Sequence of chain 1.E:
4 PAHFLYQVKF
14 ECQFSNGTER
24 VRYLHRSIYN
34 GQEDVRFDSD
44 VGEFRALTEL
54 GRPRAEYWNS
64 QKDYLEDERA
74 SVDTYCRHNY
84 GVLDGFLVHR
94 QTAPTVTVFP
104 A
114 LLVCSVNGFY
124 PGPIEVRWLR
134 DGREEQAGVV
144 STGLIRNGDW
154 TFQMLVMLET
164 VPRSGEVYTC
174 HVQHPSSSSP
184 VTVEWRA

Binding-site contacts:
Ligand atom CZ contacts residue GLU71 of chain 1.E at 3.3 Å.
Ligand atom CA contacts residue ASN82 of chain 1.E at 3.5 Å.
Ligand atom CA contacts residue GLN9 of chain 1.D at 3.5 Å.
Ligand atom NE contacts residue TYR26 of chain 1.E at 2.9 Å (h-bond).
Ligand atom N contacts residue ASN69 of chain 1.D at 2.8 Å (h-bond).
Ligand atom CG contacts residue SER53 of chain 1.D at 3.4 Å.
Ligand atom O contacts residue PHE24 of chain 1.D at 3.5 Å.
Ligand atom NH1 contacts residue SER74 of chain 1.E at 3.3 Å (h-bond).
Ligand atom O contacts residue ASN62 of chain 1.D at 2.8 Å (h-bond).
Ligand atom O contacts residue VAL65 of chain 1.D at 3.4 Å.
Ligand atom CA contacts residue SER53 of chain 1.D at 3.4 Å.
Ligand atom O contacts residue TYR78 of chain 1.E at 3.2 Å.
Ligand atom OD2 contacts residue SER53 of chain 1.D at 2.8 Å (h-bond).
Ligand atom CD contacts residue TYR67 of chain 1.E at 3.3 Å (hydrophobic).
Ligand atom N contacts residue GLN9 of chain 1.D at 3.1 Å (h-bond).
Ligand atom CA contacts residue ASN69 of chain 1.D at 3.4 Å.
Ligand atom OD2 contacts residue SER30 of chain 1.E at 3.4 Å (h-bond).
Ligand atom O contacts residue PHE54 of chain 1.D at 3.3 Å.
Ligand atom O contacts residue ASN82 of chain 1.E at 2.9 Å (h-bond).
Ligand atom CD contacts residue VAL65 of chain 1.D at 3.4 Å (hydrophobic).
Ligand atom CZ contacts residue SER74 of chain 1.E at 3.2 Å.
Ligand atom O contacts residue SER53 of chain 1.D at 3.4 Å (h-bond).
Ligand atom C contacts residue PHE13 of chain 1.E at 3.5 Å (hydrophobic).
Ligand atom OE1 contacts residue MET73 of chain 1.D at 3.3 Å.
Ligand atom CD1 contacts residue THR77 of chain 1.E at 3.4 Å.
Ligand atom NH2 contacts residue GLU71 of chain 1.E at 2.7 Å (salt-bridge).
Ligand atom OD2 contacts residue TYR9 of chain 1.E at 2.3 Å (h-bond).
Ligand atom CD contacts residue TYR26 of chain 1.E at 3.3 Å (hydrophobic).
Ligand atom O contacts residue ASN69 of chain 1.D at 3.1 Å (h-bond).
Ligand atom OE1 contacts residue ARG76 of chain 1.D at 3.2 Å (salt-bridge).
Ligand atom O contacts residue GLN9 of chain 1.D at 3.1 Å (h-bond).
Ligand atom O contacts residue ALA52 of chain 1.D at 3.4 Å.
Ligand atom CG contacts residue TYR67 of chain 1.E at 3.3 Å (hydrophobic).
Ligand atom OD1 contacts residue HIS28 of chain 1.E at 2.8 Å (h-bond).
Ligand atom N contacts residue ASN82 of chain 1.E at 2.9 Å (h-bond).
Ligand atom OD1 contacts residue SER30 of chain 1.E at 3.1 Å (h-bond).
Ligand atom N contacts residue SER53 of chain 1.D at 3.0 Å (h-bond).
Ligand atom O contacts residue HIS81 of chain 1.E at 3.0 Å (h-bond).
Ligand atom NE contacts residue GLU71 of chain 1.E at 3.2 Å (salt-bridge).
Ligand atom OD1 contacts residue PHE51 of chain 1.D at 3.0 Å (h-bond).

Sequence of chain 1.D:
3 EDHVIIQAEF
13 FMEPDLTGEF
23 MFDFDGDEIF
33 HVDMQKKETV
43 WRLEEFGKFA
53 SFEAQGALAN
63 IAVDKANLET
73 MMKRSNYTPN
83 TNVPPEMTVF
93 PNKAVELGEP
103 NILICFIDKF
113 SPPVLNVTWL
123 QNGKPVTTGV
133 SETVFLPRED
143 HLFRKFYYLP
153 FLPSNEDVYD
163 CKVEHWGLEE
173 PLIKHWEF

The protein below binds the small molecule below.
Small molecule (SMILES): CC[C@H](C)[C@H](NC(=O)[C@H](CC(=O)O)NC(=O)[C@@H](N)CC(N)=O)C(=O)N[C@@H](CC(C)C)C(=O)N[C@@H](CO)C(=O)N[C@@H](CCCN=C(N)N)C(=O)N[C@@H](CC(C)C)C(=O)N[C@@H](CC(=O)O)C(=O)N1CCC[C@H]1C(=O)N1CCC[C@H]1C(=O)N[C@@H](CCC(=O)O)C(=O)N[C@@H](C)C(=O)N[C@H](C=O)CO